Binding-site contacts:
Ligand atom CG2 contacts residue ASN98 of chain 1.N at 3.4 Å.
Ligand atom NH2 contacts residue GLU152 of chain 1.K at 2.7 Å (salt-bridge).
Ligand atom NE contacts residue GLY96 of chain 1.N at 3.2 Å (h-bond).
Ligand atom CD2 contacts residue SER147 of chain 1.K at 3.4 Å.
Ligand atom N contacts residue TYR7 of chain 1.K at 3.4 Å (h-bond).
Ligand atom NH1 contacts residue GLU103 of chain 1.O at 2.8 Å (salt-bridge).
Ligand atom O contacts residue TYR159 of chain 1.K at 2.7 Å (h-bond).
Ligand atom CD1 contacts residue TYR99 of chain 1.N at 3.4 Å (hydrophobic).
Ligand atom CB contacts residue GLY95 of chain 1.N at 3.2 Å.
Ligand atom N contacts residue TYR171 of chain 1.K at 3.1 Å (h-bond).
Ligand atom CG contacts residue GLU63 of chain 1.K at 3.4 Å.
Ligand atom NE contacts residue GLN92 of chain 1.N at 3.4 Å (h-bond).
Ligand atom O contacts residue ASN98 of chain 1.N at 2.8 Å (h-bond).
Ligand atom CD1 contacts residue ASN98 of chain 1.N at 3.2 Å.
Ligand atom N contacts residue ASN98 of chain 1.N at 3.4 Å (h-bond).
Ligand atom C contacts residue TYR7 of chain 1.K at 3.3 Å (hydrophobic).
Ligand atom O contacts residue LYS146 of chain 1.K at 3.4 Å (salt-bridge).
Ligand atom CA contacts residue GLU63 of chain 1.K at 3.4 Å.
Ligand atom N contacts residue TYR159 of chain 1.K at 3.4 Å.
Ligand atom OG1 contacts residue TRP97 of chain 1.K at 3.4 Å.
Ligand atom O contacts residue SER143 of chain 1.K at 2.7 Å (h-bond).
Ligand atom N contacts residue GLU63 of chain 1.K at 2.8 Å (salt-bridge).
Ligand atom N contacts residue ASN77 of chain 1.K at 3.0 Å (h-bond).
Ligand atom CB contacts residue GLU63 of chain 1.K at 3.4 Å.
Ligand atom OXT contacts residue ASN77 of chain 1.K at 3.2 Å (h-bond).
Ligand atom OXT contacts residue THR80 of chain 1.K at 3.4 Å.
Ligand atom CG1 contacts residue TYR171 of chain 1.K at 3.4 Å (hydrophobic).
Ligand atom CG contacts residue GLY95 of chain 1.N at 3.3 Å.
Ligand atom NH1 contacts residue GLN92 of chain 1.N at 3.1 Å (h-bond).
Ligand atom O contacts residue TYR84 of chain 1.K at 3.0 Å (h-bond).
Ligand atom N contacts residue TRP167 of chain 1.K at 3.4 Å.
Ligand atom CD contacts residue GLY96 of chain 1.N at 3.1 Å.
Ligand atom CD1 contacts residue ASN77 of chain 1.K at 3.2 Å.
Ligand atom CA contacts residue TYR7 of chain 1.K at 3.4 Å (hydrophobic).
Ligand atom O contacts residue GLN156 of chain 1.K at 3.3 Å (h-bond).
Ligand atom O contacts residue ASN77 of chain 1.K at 3.2 Å (h-bond).
Ligand atom N contacts residue HIS99 of chain 1.K at 3.2 Å (h-bond).
Ligand atom CG contacts residue GLY96 of chain 1.N at 2.7 Å.
Ligand atom CA contacts residue TYR171 of chain 1.K at 3.4 Å (hydrophobic).
Ligand atom OG1 contacts residue PHE74 of chain 1.K at 3.4 Å.

A protein and the small-molecule ligand that binds it are described below.
Small molecule (SMILES): CC[C@H](C)[C@H](NC(=O)[C@H](CC(C)C)NC(=O)[C@@H](NC(=O)[C@H](CCCN=C(N)N)NC(=O)[C@@H]1CCCN1C(=O)[C@H](C)NC(=O)[C@H](CCSC)NC(=O)[C@@H](N)C(C)C)[C@@H](C)O)C(=O)N[C@@H](CC(C)C)C(=O)O

Sequence of chain 1.O:
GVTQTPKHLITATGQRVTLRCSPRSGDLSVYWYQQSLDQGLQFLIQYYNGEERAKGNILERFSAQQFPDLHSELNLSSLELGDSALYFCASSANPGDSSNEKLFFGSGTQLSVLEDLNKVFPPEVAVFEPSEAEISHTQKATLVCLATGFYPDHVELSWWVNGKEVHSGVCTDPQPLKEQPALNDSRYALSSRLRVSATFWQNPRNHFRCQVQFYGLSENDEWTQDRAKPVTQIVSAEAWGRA

Sequence of chain 1.K:
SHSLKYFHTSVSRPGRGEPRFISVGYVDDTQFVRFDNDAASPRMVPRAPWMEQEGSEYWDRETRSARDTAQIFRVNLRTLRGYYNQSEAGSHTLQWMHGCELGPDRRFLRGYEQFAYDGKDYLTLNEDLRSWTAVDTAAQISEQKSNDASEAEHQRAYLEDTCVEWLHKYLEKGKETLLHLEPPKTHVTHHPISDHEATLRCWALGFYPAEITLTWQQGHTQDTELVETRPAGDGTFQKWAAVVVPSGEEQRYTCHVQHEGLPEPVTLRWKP

Sequence of chain 1.N:
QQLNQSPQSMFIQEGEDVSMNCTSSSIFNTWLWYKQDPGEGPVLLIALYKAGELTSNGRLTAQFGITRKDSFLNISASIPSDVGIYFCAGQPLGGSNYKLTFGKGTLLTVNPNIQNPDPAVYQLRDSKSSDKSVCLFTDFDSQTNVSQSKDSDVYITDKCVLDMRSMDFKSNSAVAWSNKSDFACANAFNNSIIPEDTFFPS